Binding-site contacts:
Ligand atom C5 contacts residue ASN286 of chain 2.A at 3.7 Å.
Ligand atom C1 contacts residue ASN286 of chain 2.A at 1.4 Å.
Ligand atom C2 contacts residue ASN286 of chain 2.A at 2.5 Å.
Ligand atom O5 contacts residue ASN286 of chain 2.A at 2.4 Å (h-bond).
Ligand atom C4 contacts residue ASN286 of chain 2.A at 4.2 Å.
Ligand atom C7 contacts residue ASN286 of chain 2.A at 3.5 Å.
Ligand atom N2 contacts residue ASN286 of chain 2.A at 2.9 Å (h-bond).
Ligand atom O7 contacts residue ASN286 of chain 2.A at 3.7 Å.
Ligand atom C3 contacts residue ASN286 of chain 2.A at 3.8 Å.

Sequence of chain 2.A:
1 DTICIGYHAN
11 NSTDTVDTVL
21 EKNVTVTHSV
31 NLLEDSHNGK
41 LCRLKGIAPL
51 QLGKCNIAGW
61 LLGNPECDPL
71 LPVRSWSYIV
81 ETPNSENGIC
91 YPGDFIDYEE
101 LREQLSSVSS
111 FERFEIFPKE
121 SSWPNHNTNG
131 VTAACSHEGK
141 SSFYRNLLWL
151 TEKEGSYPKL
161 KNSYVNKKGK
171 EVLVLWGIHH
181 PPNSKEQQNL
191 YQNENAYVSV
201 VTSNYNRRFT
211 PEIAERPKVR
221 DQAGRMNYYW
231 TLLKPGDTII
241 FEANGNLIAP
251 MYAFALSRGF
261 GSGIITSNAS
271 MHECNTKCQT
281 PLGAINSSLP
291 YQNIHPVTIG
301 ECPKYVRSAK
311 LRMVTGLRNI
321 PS

The small molecule below binds the protein below.
Small molecule (SMILES): CC(=O)N[C@@H]1[C@@H](O)[C@H](O)[C@@H](CO)O[C@H]1O